Binding-site contacts:
Ligand atom C5 contacts residue ASN361 of chain 1.G at 3.6 Å.
Ligand atom C8 contacts residue SER357 of chain 1.G at 4.5 Å.
Ligand atom C2 contacts residue ASN361 of chain 1.G at 2.4 Å.
Ligand atom C8 contacts residue GLY358 of chain 1.G at 4.4 Å.
Ligand atom O7 contacts residue ASN361 of chain 1.G at 3.8 Å.
Ligand atom C3 contacts residue ASN361 of chain 1.G at 3.8 Å.
Ligand atom C4 contacts residue ASN361 of chain 1.G at 4.2 Å.
Ligand atom C1 contacts residue ASN361 of chain 1.G at 1.4 Å.
Ligand atom O5 contacts residue ASN361 of chain 1.G at 2.3 Å (h-bond).
Ligand atom C7 contacts residue ASN361 of chain 1.G at 3.6 Å.
Ligand atom N2 contacts residue ASN361 of chain 1.G at 2.9 Å (h-bond).

Sequence of chain 1.G:
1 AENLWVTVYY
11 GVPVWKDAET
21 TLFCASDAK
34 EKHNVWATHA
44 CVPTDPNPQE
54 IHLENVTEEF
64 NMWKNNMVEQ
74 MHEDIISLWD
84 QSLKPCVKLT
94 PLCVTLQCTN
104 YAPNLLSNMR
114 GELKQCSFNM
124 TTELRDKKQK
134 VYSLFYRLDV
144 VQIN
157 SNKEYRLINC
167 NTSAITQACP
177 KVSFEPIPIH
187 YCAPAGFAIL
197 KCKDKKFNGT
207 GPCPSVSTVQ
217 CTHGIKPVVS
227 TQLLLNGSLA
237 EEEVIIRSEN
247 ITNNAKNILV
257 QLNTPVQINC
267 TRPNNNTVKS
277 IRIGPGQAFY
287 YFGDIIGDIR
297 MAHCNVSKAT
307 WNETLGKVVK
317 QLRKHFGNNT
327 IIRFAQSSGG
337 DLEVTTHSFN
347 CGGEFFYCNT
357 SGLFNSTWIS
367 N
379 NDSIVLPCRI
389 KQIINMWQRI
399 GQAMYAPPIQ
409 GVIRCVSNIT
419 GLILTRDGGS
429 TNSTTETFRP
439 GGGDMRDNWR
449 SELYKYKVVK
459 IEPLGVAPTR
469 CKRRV

A protein and the small-molecule ligand that binds it are described below.
Small molecule (SMILES): CC(=O)N[C@H]1[C@H](O[C@H]2[C@H](O)[C@@H](NC(C)=O)CO[C@@H]2CO)O[C@H](CO)[C@@H](O)[C@@H]1O